Sequence of chain 1.A:
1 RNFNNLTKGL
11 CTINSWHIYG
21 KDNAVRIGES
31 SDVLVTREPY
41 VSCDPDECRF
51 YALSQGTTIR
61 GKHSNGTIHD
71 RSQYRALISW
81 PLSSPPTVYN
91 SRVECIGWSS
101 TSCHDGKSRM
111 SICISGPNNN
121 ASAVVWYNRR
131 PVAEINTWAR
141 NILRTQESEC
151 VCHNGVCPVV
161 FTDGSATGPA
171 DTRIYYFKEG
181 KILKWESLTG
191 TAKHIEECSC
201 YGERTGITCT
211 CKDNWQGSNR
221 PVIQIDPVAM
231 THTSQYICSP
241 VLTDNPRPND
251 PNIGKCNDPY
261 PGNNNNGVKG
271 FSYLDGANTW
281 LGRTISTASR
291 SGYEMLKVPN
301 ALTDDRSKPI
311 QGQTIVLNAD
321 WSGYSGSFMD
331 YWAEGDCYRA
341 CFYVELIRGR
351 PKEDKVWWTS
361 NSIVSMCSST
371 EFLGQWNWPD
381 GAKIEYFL

Binding-site contacts:
Ligand atom C7 contacts residue PHE3 of chain 1.A at 3.5 Å (hydrophobic).
Ligand atom C1 contacts residue ASN5 of chain 1.A at 1.4 Å.
Ligand atom C7 contacts residue ASN2 of chain 1.A at 3.9 Å.
Ligand atom N2 contacts residue ASN2 of chain 1.A at 4.1 Å.
Ligand atom C4 contacts residue ASN5 of chain 1.A at 4.2 Å.
Ligand atom C8 contacts residue PHE3 of chain 1.A at 3.3 Å (hydrophobic).
Ligand atom C1 contacts residue ASN154 of chain 1.A at 4.0 Å.
Ligand atom C4 contacts residue ASN154 of chain 1.A at 4.5 Å.
Ligand atom C6 contacts residue ASN154 of chain 1.A at 4.2 Å.
Ligand atom O5 contacts residue ASN154 of chain 1.A at 4.0 Å.
Ligand atom O7 contacts residue ASN2 of chain 1.A at 4.5 Å.
Ligand atom C2 contacts residue PHE3 of chain 1.A at 4.0 Å (hydrophobic).
Ligand atom C1 contacts residue PHE3 of chain 1.A at 4.2 Å (hydrophobic).
Ligand atom N2 contacts residue PHE3 of chain 1.A at 2.9 Å (h-bond).
Ligand atom C5 contacts residue ASN5 of chain 1.A at 3.7 Å.
Ligand atom C5 contacts residue ASN154 of chain 1.A at 3.6 Å.
Ligand atom N2 contacts residue ASN5 of chain 1.A at 2.8 Å (h-bond).
Ligand atom C7 contacts residue ASN5 of chain 1.A at 3.7 Å.
Ligand atom O5 contacts residue ASN5 of chain 1.A at 2.4 Å (h-bond).
Ligand atom O7 contacts residue ASN5 of chain 1.A at 4.2 Å.
Ligand atom C3 contacts residue ASN5 of chain 1.A at 3.7 Å.
Ligand atom C2 contacts residue ASN5 of chain 1.A at 2.4 Å.
Ligand atom C8 contacts residue ASN2 of chain 1.A at 3.6 Å.
Ligand atom O3 contacts residue ASN2 of chain 1.A at 4.2 Å.

A protein and the small-molecule ligand that binds it are described below.
Small molecule (SMILES): CC(=O)N[C@@H]1[C@@H](O)[C@H](O)[C@@H](CO)O[C@H]1O